Sequence of chain 1.D:
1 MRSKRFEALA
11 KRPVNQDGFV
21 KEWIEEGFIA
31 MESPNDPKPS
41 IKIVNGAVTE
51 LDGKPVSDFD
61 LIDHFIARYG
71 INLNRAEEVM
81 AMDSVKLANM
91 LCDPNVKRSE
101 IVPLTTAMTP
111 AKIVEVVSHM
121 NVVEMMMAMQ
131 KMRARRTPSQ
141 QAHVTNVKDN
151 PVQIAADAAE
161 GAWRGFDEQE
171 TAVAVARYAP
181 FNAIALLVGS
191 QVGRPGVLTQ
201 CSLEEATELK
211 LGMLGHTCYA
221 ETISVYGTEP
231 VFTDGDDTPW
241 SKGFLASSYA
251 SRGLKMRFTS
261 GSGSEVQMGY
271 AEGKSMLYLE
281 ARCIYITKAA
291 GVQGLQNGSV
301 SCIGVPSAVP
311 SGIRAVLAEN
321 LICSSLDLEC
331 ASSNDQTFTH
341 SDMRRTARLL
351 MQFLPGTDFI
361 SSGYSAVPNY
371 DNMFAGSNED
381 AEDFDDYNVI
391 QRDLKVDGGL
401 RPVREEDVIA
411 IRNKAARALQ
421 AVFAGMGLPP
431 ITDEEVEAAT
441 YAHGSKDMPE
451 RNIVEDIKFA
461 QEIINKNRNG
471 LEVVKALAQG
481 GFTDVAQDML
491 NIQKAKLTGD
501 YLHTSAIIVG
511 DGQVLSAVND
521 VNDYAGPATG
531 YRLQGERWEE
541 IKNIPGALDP

Binding-site contacts:
Ligand atom N1 contacts residue SER264 of chain 1.D at 3.7 Å.
Ligand atom C4 contacts residue SER224 of chain 1.D at 3.6 Å.
Ligand atom N1 contacts residue GLY261 of chain 1.D at 3.9 Å.
Ligand atom N9 contacts residue B121 of chain 1.X at 3.3 Å.
Ligand atom C8 contacts residue B121 of chain 1.X at 3.3 Å.
Ligand atom N7 contacts residue B121 of chain 1.X at 3.2 Å.
Ligand atom C6 contacts residue SER264 of chain 1.D at 4.0 Å.
Ligand atom N3 contacts residue SER224 of chain 1.D at 2.7 Å (h-bond).
Ligand atom C2 contacts residue SER260 of chain 1.D at 3.7 Å.
Ligand atom N6 contacts residue SER264 of chain 1.D at 3.7 Å.
Ligand atom N1 contacts residue SER260 of chain 1.D at 3.4 Å.
Ligand atom C2 contacts residue VAL225 of chain 1.D at 3.6 Å (hydrophobic).
Ligand atom C8 contacts residue VAL300 of chain 1.D at 3.4 Å (hydrophobic).
Ligand atom N7 contacts residue VAL300 of chain 1.D at 3.3 Å.
Ligand atom N6 contacts residue CYS302 of chain 1.D at 4.0 Å.
Ligand atom C1' contacts residue THR222 of chain 1.D at 4.0 Å.
Ligand atom C2 contacts residue SER224 of chain 1.D at 3.6 Å.
Ligand atom N9 contacts residue THR259 of chain 1.D at 3.2 Å.
Ligand atom N7 contacts residue SER301 of chain 1.D at 3.1 Å (h-bond).
Ligand atom C2 contacts residue TYR226 of chain 1.D at 3.9 Å (hydrophobic).
Ligand atom C4 contacts residue THR259 of chain 1.D at 3.2 Å.
Ligand atom N3 contacts residue THR259 of chain 1.D at 3.6 Å.
Ligand atom C1' contacts residue THR259 of chain 1.D at 3.6 Å.
Ligand atom C6 contacts residue GLY261 of chain 1.D at 3.9 Å.
Ligand atom N6 contacts residue GLY261 of chain 1.D at 3.2 Å (h-bond).
Ligand atom C6 contacts residue B121 of chain 1.X at 3.9 Å.
Ligand atom C1' contacts residue SER224 of chain 1.D at 3.5 Å.
Ligand atom N6 contacts residue SER260 of chain 1.D at 3.2 Å (h-bond).
Ligand atom N9 contacts residue SER224 of chain 1.D at 3.9 Å.
Ligand atom C5 contacts residue SER260 of chain 1.D at 3.5 Å.
Ligand atom N6 contacts residue SER299 of chain 1.D at 3.1 Å (h-bond).
Ligand atom C5 contacts residue B121 of chain 1.X at 3.2 Å.
Ligand atom C2 contacts residue THR259 of chain 1.D at 3.6 Å.
Ligand atom C4 contacts residue B121 of chain 1.X at 3.2 Å.
Ligand atom N7 contacts residue THR259 of chain 1.D at 4.0 Å.
Ligand atom C8 contacts residue SER301 of chain 1.D at 3.1 Å.
Ligand atom N3 contacts residue B121 of chain 1.X at 3.9 Å.
Ligand atom C5 contacts residue THR259 of chain 1.D at 3.7 Å.
Ligand atom C6 contacts residue SER260 of chain 1.D at 3.1 Å.
Ligand atom C8 contacts residue THR259 of chain 1.D at 3.7 Å.

The small molecule below binds the protein below.
Small molecule (SMILES): C[C@H]1O[C@@H](n2cnc3c(N)ncnc32)[C@H](O)[C@@H]1O